This protein binds this small molecule.
Small molecule (SMILES): CC(=O)N[C@H]1[C@H](O[C@H]2[C@H](O)[C@@H](NC(C)=O)CO[C@@H]2CO)O[C@H](CO)[C@@H](O[C@@H]2O[C@H](CO[C@H]3O[C@H](CO)[C@@H](O)[C@H](O)[C@@H]3O[C@@H]3O[C@H](CO)[C@@H](O[C@@H]4O[C@H](CO)[C@H](O)[C@H](O)[C@H]4O)[C@H](O)[C@H]3NC(C)=O)[C@@H](O)[C@H](O[C@H]3O[C@H](CO)[C@@H](O)[C@H](O)[C@@H]3O[C@@H]3O[C@H](CO)[C@@H](O)[C@H](O)[C@H]3NC(C)=O)[C@@H]2O)[C@@H]1O

Sequence of chain 1.A:
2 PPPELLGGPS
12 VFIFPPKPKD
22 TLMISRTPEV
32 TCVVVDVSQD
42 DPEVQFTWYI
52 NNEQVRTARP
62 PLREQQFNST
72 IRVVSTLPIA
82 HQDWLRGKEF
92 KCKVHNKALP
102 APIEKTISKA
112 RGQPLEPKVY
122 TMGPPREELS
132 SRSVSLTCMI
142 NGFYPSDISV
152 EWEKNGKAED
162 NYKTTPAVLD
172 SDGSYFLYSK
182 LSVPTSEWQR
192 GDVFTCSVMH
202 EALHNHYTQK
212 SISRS

Binding-site contacts:
Ligand atom C6 contacts residue PHE13 of chain 1.A at 3.6 Å (hydrophobic).
Ligand atom C8 contacts residue PRO4 of chain 1.A at 3.8 Å (hydrophobic).
Ligand atom C1 contacts residue ASN69 of chain 1.A at 1.4 Å.
Ligand atom C8 contacts residue ASP37 of chain 1.A at 3.5 Å.
Ligand atom C7 contacts residue ASP37 of chain 1.A at 3.6 Å.
Ligand atom O3 contacts residue GLU30 of chain 1.A at 3.0 Å (salt-bridge).
Ligand atom C5 contacts residue ASN69 of chain 1.A at 3.7 Å.
Ligand atom C6 contacts residue PHE15 of chain 1.A at 3.5 Å (hydrophobic).
Ligand atom O7 contacts residue ARG73 of chain 1.A at 3.0 Å (salt-bridge).
Ligand atom C1 contacts residue THR71 of chain 1.A at 3.8 Å.
Ligand atom O4 contacts residue LYS18 of chain 1.A at 3.0 Å.
Ligand atom C6 contacts residue GLN67 of chain 1.A at 3.5 Å.
Ligand atom O2 contacts residue GLU30 of chain 1.A at 3.6 Å (salt-bridge).
Ligand atom C7 contacts residue ASN69 of chain 1.A at 3.1 Å.
Ligand atom C2 contacts residue PRO16 of chain 1.A at 3.5 Å (hydrophobic).
Ligand atom O7 contacts residue VAL36 of chain 1.A at 3.6 Å.
Ligand atom C5 contacts residue PHE15 of chain 1.A at 3.4 Å (hydrophobic).
Ligand atom N2 contacts residue ASN69 of chain 1.A at 2.8 Å (h-bond).
Ligand atom O5 contacts residue ASN69 of chain 1.A at 2.4 Å (h-bond).
Ligand atom C2 contacts residue PHE13 of chain 1.A at 3.6 Å (hydrophobic).
Ligand atom C1 contacts residue PHE15 of chain 1.A at 3.7 Å (hydrophobic).
Ligand atom O7 contacts residue ASN69 of chain 1.A at 3.1 Å (h-bond).
Ligand atom C4 contacts residue PHE13 of chain 1.A at 3.6 Å (hydrophobic).
Ligand atom C2 contacts residue ASP37 of chain 1.A at 3.6 Å.
Ligand atom O3 contacts residue ARG73 of chain 1.A at 3.5 Å (salt-bridge).
Ligand atom C3 contacts residue THR32 of chain 1.A at 3.6 Å.
Ligand atom C8 contacts residue ARG73 of chain 1.A at 3.6 Å.
Ligand atom N2 contacts residue ASP37 of chain 1.A at 2.7 Å (salt-bridge).
Ligand atom C8 contacts residue LYS106 of chain 1.A at 3.7 Å.
Ligand atom C2 contacts residue THR32 of chain 1.A at 3.4 Å.
Ligand atom O2 contacts residue THR32 of chain 1.A at 2.6 Å (h-bond).
Ligand atom C7 contacts residue ARG73 of chain 1.A at 3.7 Å.
Ligand atom C3 contacts residue ASN69 of chain 1.A at 3.7 Å.
Ligand atom C3 contacts residue ASP37 of chain 1.A at 3.6 Å.
Ligand atom O4 contacts residue VAL36 of chain 1.A at 3.5 Å.
Ligand atom O2 contacts residue PRO16 of chain 1.A at 3.0 Å (h-bond).
Ligand atom C2 contacts residue ASN69 of chain 1.A at 2.3 Å.
Ligand atom O6 contacts residue THR32 of chain 1.A at 3.7 Å.
Ligand atom C6 contacts residue THR32 of chain 1.A at 3.5 Å.
Ligand atom O3 contacts residue PRO17 of chain 1.A at 3.8 Å.